Binding-site contacts:
Ligand atom C8 contacts residue MET4 of chain 4.B at 4.5 Å (hydrophobic).
Ligand atom C5 contacts residue ASN153 of chain 4.B at 3.7 Å.
Ligand atom C7 contacts residue ASN227 of chain 4.B at 4.2 Å.
Ligand atom O7 contacts residue ASN227 of chain 4.B at 3.8 Å.
Ligand atom C4 contacts residue ASN153 of chain 4.B at 4.2 Å.
Ligand atom C2 contacts residue ASN153 of chain 4.B at 2.3 Å.
Ligand atom C8 contacts residue ASN227 of chain 4.B at 4.2 Å.
Ligand atom C3 contacts residue ASN153 of chain 4.B at 3.7 Å.
Ligand atom N2 contacts residue ASN153 of chain 4.B at 2.7 Å (h-bond).
Ligand atom C7 contacts residue ASN153 of chain 4.B at 3.5 Å.
Ligand atom C1 contacts residue ASN153 of chain 4.B at 1.4 Å.
Ligand atom O7 contacts residue ASN153 of chain 4.B at 3.8 Å.
Ligand atom O5 contacts residue ASN153 of chain 4.B at 2.4 Å (h-bond).

A protein and the small-molecule ligand that binds it are described below.
Small molecule (SMILES): CC(=O)N[C@H]1[C@H](O[C@H]2[C@H](O)[C@@H](NC(C)=O)CO[C@@H]2CO)O[C@H](CO)[C@@H](O)[C@@H]1O

Sequence of chain 4.B:
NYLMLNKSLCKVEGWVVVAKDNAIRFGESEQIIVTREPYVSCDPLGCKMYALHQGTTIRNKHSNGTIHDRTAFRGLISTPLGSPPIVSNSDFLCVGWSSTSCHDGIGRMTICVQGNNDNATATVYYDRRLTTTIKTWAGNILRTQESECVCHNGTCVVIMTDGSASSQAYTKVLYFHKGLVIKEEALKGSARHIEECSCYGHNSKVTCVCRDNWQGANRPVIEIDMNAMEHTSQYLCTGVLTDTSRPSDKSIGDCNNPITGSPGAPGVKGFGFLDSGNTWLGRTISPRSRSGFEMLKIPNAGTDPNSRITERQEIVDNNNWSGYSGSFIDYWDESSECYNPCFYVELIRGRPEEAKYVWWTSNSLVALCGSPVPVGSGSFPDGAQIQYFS